Sequence of chain 1.B:
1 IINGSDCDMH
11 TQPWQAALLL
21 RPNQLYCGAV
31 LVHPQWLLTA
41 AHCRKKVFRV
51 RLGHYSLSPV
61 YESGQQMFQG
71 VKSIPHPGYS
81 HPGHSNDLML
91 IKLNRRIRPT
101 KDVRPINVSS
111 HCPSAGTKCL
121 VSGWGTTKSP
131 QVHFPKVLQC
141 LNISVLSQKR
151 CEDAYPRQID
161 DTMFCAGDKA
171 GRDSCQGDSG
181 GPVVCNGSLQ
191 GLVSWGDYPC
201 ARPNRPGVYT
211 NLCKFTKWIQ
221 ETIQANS

This protein binds this small molecule.
Small molecule (SMILES): CC(=O)N[C@H]1[C@H](O[C@H]2[C@H](O)[C@@H](NC(C)=O)CO[C@@H]2CO)O[C@H](CO)[C@@H](O)[C@@H]1O

Binding-site contacts:
Ligand atom C1 contacts residue LEU120 of chain 1.B at 4.4 Å (hydrophobic).
Ligand atom C8 contacts residue SER5 of chain 1.B at 3.4 Å.
Ligand atom O5 contacts residue ASN142 of chain 1.B at 2.3 Å (h-bond).
Ligand atom C8 contacts residue ASN142 of chain 1.B at 4.5 Å.
Ligand atom C8 contacts residue LEU120 of chain 1.B at 4.4 Å (hydrophobic).
Ligand atom O5 contacts residue LYS118 of chain 1.B at 3.2 Å (salt-bridge).
Ligand atom C8 contacts residue LEU141 of chain 1.B at 4.5 Å (hydrophobic).
Ligand atom O6 contacts residue LYS118 of chain 1.B at 2.8 Å (salt-bridge).
Ligand atom C1 contacts residue LYS118 of chain 1.B at 4.2 Å.
Ligand atom C1 contacts residue ASN142 of chain 1.B at 1.4 Å.
Ligand atom C2 contacts residue ASN142 of chain 1.B at 2.5 Å.
Ligand atom C4 contacts residue ASN142 of chain 1.B at 4.2 Å.
Ligand atom C5 contacts residue LYS118 of chain 1.B at 4.0 Å.
Ligand atom C6 contacts residue LYS118 of chain 1.B at 3.7 Å.
Ligand atom C3 contacts residue ASN142 of chain 1.B at 3.8 Å.
Ligand atom C8 contacts residue CYS140 of chain 1.B at 3.7 Å (hydrophobic).
Ligand atom N2 contacts residue ASN142 of chain 1.B at 3.0 Å (h-bond).
Ligand atom N2 contacts residue LEU120 of chain 1.B at 4.2 Å.
Ligand atom C7 contacts residue ASN142 of chain 1.B at 3.3 Å.
Ligand atom C5 contacts residue ASN142 of chain 1.B at 3.6 Å.
Ligand atom O7 contacts residue ASN142 of chain 1.B at 3.1 Å (h-bond).